Binding-site contacts:
Ligand atom OXT contacts residue ILE423 of chain 3.A at 3.3 Å (h-bond).
Ligand atom O contacts residue THR460 of chain 3.A at 3.4 Å (h-bond).
Ligand atom CG contacts residue THR382 of chain 3.A at 3.6 Å.
Ligand atom OD2 contacts residue GLY427 of chain 3.A at 2.8 Å (h-bond).
Ligand atom N contacts residue PRO424 of chain 3.A at 3.6 Å.
Ligand atom CB contacts residue ALA421 of chain 3.A at 3.9 Å (hydrophobic).
Ligand atom OXT contacts residue SER344 of chain 3.A at 3.4 Å.
Ligand atom CG contacts residue ARG459 of chain 3.A at 3.3 Å.
Ligand atom N contacts residue ASP456 of chain 3.A at 2.8 Å (salt-bridge).
Ligand atom O contacts residue ASN463 of chain 3.A at 3.0 Å (h-bond).
Ligand atom N contacts residue ILE423 of chain 3.A at 3.0 Å (h-bond).
Ligand atom CA contacts residue ILE423 of chain 3.A at 3.8 Å (hydrophobic).
Ligand atom C contacts residue THR460 of chain 3.A at 3.3 Å.
Ligand atom CG contacts residue GLY427 of chain 3.A at 3.3 Å.
Ligand atom N contacts residue SER343 of chain 3.A at 2.8 Å (h-bond).
Ligand atom OXT contacts residue GLY422 of chain 3.A at 3.1 Å.
Ligand atom OXT contacts residue SER345 of chain 3.A at 2.8 Å (h-bond).
Ligand atom OXT contacts residue THR460 of chain 3.A at 4.1 Å.
Ligand atom OD2 contacts residue ASP456 of chain 3.A at 3.5 Å (salt-bridge).
Ligand atom OD1 contacts residue THR382 of chain 3.A at 2.7 Å (h-bond).
Ligand atom OD2 contacts residue ILE423 of chain 3.A at 3.5 Å (h-bond).
Ligand atom OXT contacts residue SER343 of chain 3.A at 3.6 Å.
Ligand atom CB contacts residue ASN463 of chain 3.A at 4.0 Å.
Ligand atom OD1 contacts residue ARG459 of chain 3.A at 2.9 Å (salt-bridge).
Ligand atom N contacts residue THR460 of chain 3.A at 3.4 Å (h-bond).
Ligand atom CA contacts residue SER343 of chain 3.A at 3.9 Å.
Ligand atom CG contacts residue ALA426 of chain 3.A at 4.1 Å (hydrophobic).
Ligand atom OD2 contacts residue GLN425 of chain 3.A at 3.9 Å.
Ligand atom CB contacts residue THR382 of chain 3.A at 3.7 Å.
Ligand atom CB contacts residue ILE423 of chain 3.A at 3.8 Å (hydrophobic).
Ligand atom OD2 contacts residue ARG459 of chain 3.A at 3.2 Å (salt-bridge).
Ligand atom C contacts residue ASN463 of chain 3.A at 3.9 Å.
Ligand atom O contacts residue SER345 of chain 3.A at 2.8 Å (h-bond).
Ligand atom OD1 contacts residue GLY427 of chain 3.A at 3.3 Å.
Ligand atom CA contacts residue ASP456 of chain 3.A at 3.5 Å.
Ligand atom C contacts residue SER343 of chain 3.A at 4.0 Å.
Ligand atom CG contacts residue ASP456 of chain 3.A at 3.8 Å.
Ligand atom OD2 contacts residue ALA426 of chain 3.A at 3.0 Å (h-bond).
Ligand atom CA contacts residue THR460 of chain 3.A at 3.2 Å.
Ligand atom C contacts residue SER345 of chain 3.A at 3.6 Å.

Sequence of chain 3.A:
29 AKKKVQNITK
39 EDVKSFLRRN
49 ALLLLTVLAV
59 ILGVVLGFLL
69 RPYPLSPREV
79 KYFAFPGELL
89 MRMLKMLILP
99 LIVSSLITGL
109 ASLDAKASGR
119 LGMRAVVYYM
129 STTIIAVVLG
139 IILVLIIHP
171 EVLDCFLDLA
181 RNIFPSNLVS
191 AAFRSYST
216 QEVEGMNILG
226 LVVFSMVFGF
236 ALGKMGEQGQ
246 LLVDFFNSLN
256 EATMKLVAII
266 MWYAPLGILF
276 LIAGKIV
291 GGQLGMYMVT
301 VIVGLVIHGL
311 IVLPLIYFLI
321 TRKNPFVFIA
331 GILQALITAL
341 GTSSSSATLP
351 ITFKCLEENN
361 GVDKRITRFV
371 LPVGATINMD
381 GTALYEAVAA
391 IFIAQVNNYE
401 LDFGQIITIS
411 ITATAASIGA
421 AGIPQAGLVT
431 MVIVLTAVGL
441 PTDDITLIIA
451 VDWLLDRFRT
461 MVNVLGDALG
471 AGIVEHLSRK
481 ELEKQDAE

A small-molecule ligand and the protein it binds are described below.
Small molecule (SMILES): N[C@@H](CC(=O)O)C(=O)O